Sequence of chain 1.C:
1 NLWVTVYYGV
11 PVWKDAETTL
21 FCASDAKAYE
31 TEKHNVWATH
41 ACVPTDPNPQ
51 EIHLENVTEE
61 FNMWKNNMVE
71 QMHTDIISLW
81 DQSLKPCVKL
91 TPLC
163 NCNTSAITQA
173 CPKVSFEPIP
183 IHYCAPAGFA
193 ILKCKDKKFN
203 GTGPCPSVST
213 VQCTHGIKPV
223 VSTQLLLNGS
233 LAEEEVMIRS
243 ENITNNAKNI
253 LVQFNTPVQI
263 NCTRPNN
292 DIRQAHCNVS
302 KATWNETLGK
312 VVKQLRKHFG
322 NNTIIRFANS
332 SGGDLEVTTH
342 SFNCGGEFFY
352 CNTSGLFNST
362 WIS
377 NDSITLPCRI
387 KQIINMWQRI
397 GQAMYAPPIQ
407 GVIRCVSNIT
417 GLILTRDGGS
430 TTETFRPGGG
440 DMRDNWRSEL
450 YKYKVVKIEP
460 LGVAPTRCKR

Binding-site contacts:
Ligand atom C6 contacts residue ASN322 of chain 1.C at 4.3 Å.
Ligand atom O7 contacts residue ASN322 of chain 1.C at 2.9 Å (h-bond).
Ligand atom C8 contacts residue ASN322 of chain 1.C at 4.3 Å.
Ligand atom C5 contacts residue ASN322 of chain 1.C at 3.7 Å.
Ligand atom O6 contacts residue ASN322 of chain 1.C at 3.6 Å.
Ligand atom C4 contacts residue ASN322 of chain 1.C at 4.3 Å.
Ligand atom C1 contacts residue ASN322 of chain 1.C at 1.4 Å.
Ligand atom C7 contacts residue ASN322 of chain 1.C at 3.1 Å.
Ligand atom C3 contacts residue ASN322 of chain 1.C at 3.8 Å.
Ligand atom O5 contacts residue ASN322 of chain 1.C at 2.4 Å (h-bond).
Ligand atom C2 contacts residue ASN322 of chain 1.C at 2.5 Å.
Ligand atom N2 contacts residue ASN322 of chain 1.C at 2.9 Å (h-bond).

This small molecule binds to this protein.
Small molecule (SMILES): CC(=O)N[C@@H]1[C@@H](O)[C@H](O)[C@@H](CO)O[C@H]1O